This small molecule binds to this protein.
Small molecule (SMILES): CC(=O)N[C@@H]1[C@@H](O)[C@H](O)[C@@H](CO)O[C@H]1O

Binding-site contacts:
Ligand atom C2 contacts residue ASN58 of chain 1.D at 2.4 Å.
Ligand atom O5 contacts residue ASN58 of chain 1.D at 2.4 Å (h-bond).
Ligand atom C1 contacts residue VAL61 of chain 1.D at 4.4 Å (hydrophobic).
Ligand atom C6 contacts residue SER60 of chain 1.D at 3.6 Å.
Ligand atom C3 contacts residue ASN58 of chain 1.D at 3.7 Å.
Ligand atom C5 contacts residue SER60 of chain 1.D at 3.6 Å.
Ligand atom O5 contacts residue SER60 of chain 1.D at 3.6 Å.
Ligand atom O5 contacts residue VAL61 of chain 1.D at 3.7 Å.
Ligand atom C5 contacts residue ASN58 of chain 1.D at 3.6 Å.
Ligand atom N2 contacts residue ASN58 of chain 1.D at 2.8 Å (h-bond).
Ligand atom C4 contacts residue ASN58 of chain 1.D at 4.2 Å.
Ligand atom C1 contacts residue SER60 of chain 1.D at 4.1 Å.
Ligand atom C7 contacts residue ASN58 of chain 1.D at 3.1 Å.
Ligand atom C1 contacts residue ASN58 of chain 1.D at 1.4 Å.
Ligand atom O6 contacts residue VAL61 of chain 1.D at 4.2 Å.
Ligand atom O7 contacts residue ASN58 of chain 1.D at 3.1 Å (h-bond).
Ligand atom C8 contacts residue ASN58 of chain 1.D at 4.3 Å.

Sequence of chain 1.D:
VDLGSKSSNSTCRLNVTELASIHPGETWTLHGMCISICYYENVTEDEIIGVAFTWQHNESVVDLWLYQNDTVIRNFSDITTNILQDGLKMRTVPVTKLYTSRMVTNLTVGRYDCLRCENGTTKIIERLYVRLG